Sequence of chain 1.L:
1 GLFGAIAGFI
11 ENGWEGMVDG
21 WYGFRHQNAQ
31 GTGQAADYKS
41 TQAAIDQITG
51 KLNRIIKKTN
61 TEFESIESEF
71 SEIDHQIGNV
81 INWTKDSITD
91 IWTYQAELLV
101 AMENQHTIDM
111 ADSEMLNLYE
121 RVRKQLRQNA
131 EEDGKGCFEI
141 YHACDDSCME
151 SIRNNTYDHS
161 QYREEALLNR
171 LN

A protein and the small-molecule ligand that binds it are described below.
Small molecule (SMILES): CC(=O)N[C@@H]1[C@@H](O)[C@H](O)[C@@H](CO)O[C@H]1O

Sequence of chain 1.H:
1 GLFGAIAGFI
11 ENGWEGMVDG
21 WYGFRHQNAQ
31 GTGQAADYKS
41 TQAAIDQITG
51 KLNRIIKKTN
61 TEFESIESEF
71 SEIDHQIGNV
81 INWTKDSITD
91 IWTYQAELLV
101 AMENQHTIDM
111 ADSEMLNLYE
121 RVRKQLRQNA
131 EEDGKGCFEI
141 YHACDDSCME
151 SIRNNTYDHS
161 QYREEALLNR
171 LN

Sequence of chain 1.G:
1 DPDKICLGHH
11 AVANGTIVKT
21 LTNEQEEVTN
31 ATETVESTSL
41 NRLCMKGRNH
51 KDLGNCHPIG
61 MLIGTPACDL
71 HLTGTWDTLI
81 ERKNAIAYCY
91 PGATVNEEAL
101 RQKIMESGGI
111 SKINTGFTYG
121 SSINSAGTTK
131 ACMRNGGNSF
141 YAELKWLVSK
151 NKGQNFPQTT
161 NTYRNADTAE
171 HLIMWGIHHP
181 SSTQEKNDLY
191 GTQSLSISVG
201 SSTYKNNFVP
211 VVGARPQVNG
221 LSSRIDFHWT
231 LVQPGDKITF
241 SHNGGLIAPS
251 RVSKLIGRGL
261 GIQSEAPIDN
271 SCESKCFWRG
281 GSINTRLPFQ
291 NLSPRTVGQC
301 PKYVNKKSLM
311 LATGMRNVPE

Binding-site contacts:
Ligand atom C8 contacts residue HIS75 of chain 1.L at 4.4 Å.
Ligand atom N2 contacts residue ASN82 of chain 1.L at 2.8 Å (h-bond).
Ligand atom C8 contacts residue GLU64 of chain 1.H at 4.1 Å.
Ligand atom O7 contacts residue ASN79 of chain 1.L at 4.4 Å.
Ligand atom C5 contacts residue ASN82 of chain 1.L at 3.7 Å.
Ligand atom C4 contacts residue ASN82 of chain 1.L at 4.4 Å.
Ligand atom C3 contacts residue ASN82 of chain 1.L at 3.9 Å.
Ligand atom C1 contacts residue ASN82 of chain 1.L at 1.5 Å.
Ligand atom C7 contacts residue GLU106 of chain 1.G at 4.0 Å.
Ligand atom C2 contacts residue ASN82 of chain 1.L at 2.5 Å.
Ligand atom O5 contacts residue ASN82 of chain 1.L at 2.5 Å (h-bond).
Ligand atom O7 contacts residue ASN82 of chain 1.L at 4.0 Å.
Ligand atom C7 contacts residue GLU64 of chain 1.H at 4.2 Å.
Ligand atom C7 contacts residue ASN82 of chain 1.L at 3.5 Å.
Ligand atom O7 contacts residue GLU64 of chain 1.H at 3.2 Å (salt-bridge).
Ligand atom C8 contacts residue ASN82 of chain 1.L at 4.2 Å.
Ligand atom O7 contacts residue GLU106 of chain 1.G at 3.9 Å.
Ligand atom C8 contacts residue ASN79 of chain 1.L at 3.4 Å.
Ligand atom C8 contacts residue GLY78 of chain 1.L at 4.3 Å.
Ligand atom C7 contacts residue ASN79 of chain 1.L at 4.4 Å.
Ligand atom C8 contacts residue GLU106 of chain 1.G at 3.4 Å.